Sequence of chain 2.A:
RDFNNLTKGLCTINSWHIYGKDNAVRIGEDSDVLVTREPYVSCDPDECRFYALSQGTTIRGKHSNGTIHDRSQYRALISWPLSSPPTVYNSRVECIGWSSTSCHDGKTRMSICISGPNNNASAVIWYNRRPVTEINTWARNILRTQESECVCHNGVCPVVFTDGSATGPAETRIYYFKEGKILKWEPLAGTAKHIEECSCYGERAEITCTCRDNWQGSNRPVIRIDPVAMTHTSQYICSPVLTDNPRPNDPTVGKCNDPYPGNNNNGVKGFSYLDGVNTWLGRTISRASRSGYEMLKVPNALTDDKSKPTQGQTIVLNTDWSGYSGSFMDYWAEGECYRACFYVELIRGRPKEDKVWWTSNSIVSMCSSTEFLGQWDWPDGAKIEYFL

The small molecule below binds the protein below.
Small molecule (SMILES): CC(=O)N[C@@H]1[C@@H](O)[C@H](O)[C@@H](CO)O[C@H]1O

Binding-site contacts:
Ligand atom C1 contacts residue ASN154 of chain 2.A at 3.9 Å.
Ligand atom C8 contacts residue ASP2 of chain 2.A at 4.0 Å.
Ligand atom N2 contacts residue ASN5 of chain 2.A at 2.8 Å (h-bond).
Ligand atom C8 contacts residue PHE3 of chain 2.A at 3.2 Å (hydrophobic).
Ligand atom C7 contacts residue PHE3 of chain 2.A at 3.4 Å (hydrophobic).
Ligand atom C1 contacts residue PHE3 of chain 2.A at 3.8 Å (hydrophobic).
Ligand atom C5 contacts residue ASN154 of chain 2.A at 3.3 Å.
Ligand atom C3 contacts residue ASN154 of chain 2.A at 4.5 Å.
Ligand atom O5 contacts residue ASN154 of chain 2.A at 3.8 Å.
Ligand atom C2 contacts residue PHE3 of chain 2.A at 3.8 Å (hydrophobic).
Ligand atom C2 contacts residue ASN5 of chain 2.A at 2.4 Å.
Ligand atom C1 contacts residue ASN5 of chain 2.A at 1.5 Å.
Ligand atom O4 contacts residue ASP2 of chain 2.A at 4.1 Å.
Ligand atom C3 contacts residue ASP2 of chain 2.A at 3.7 Å.
Ligand atom O7 contacts residue ASN5 of chain 2.A at 4.2 Å.
Ligand atom C3 contacts residue PHE3 of chain 2.A at 4.3 Å (hydrophobic).
Ligand atom N2 contacts residue PHE3 of chain 2.A at 2.7 Å (h-bond).
Ligand atom O5 contacts residue ASN5 of chain 2.A at 2.4 Å (h-bond).
Ligand atom O3 contacts residue ASP2 of chain 2.A at 3.0 Å (salt-bridge).
Ligand atom C4 contacts residue ASN154 of chain 2.A at 4.3 Å.
Ligand atom C7 contacts residue ASN5 of chain 2.A at 3.7 Å.
Ligand atom C5 contacts residue ASN5 of chain 2.A at 3.7 Å.
Ligand atom N2 contacts residue ASP2 of chain 2.A at 4.3 Å.
Ligand atom C4 contacts residue ASN5 of chain 2.A at 4.2 Å.
Ligand atom C7 contacts residue ASP2 of chain 2.A at 4.2 Å.
Ligand atom C6 contacts residue ASN154 of chain 2.A at 3.8 Å.
Ligand atom C3 contacts residue ASN5 of chain 2.A at 3.7 Å.